Binding-site contacts:
Ligand atom O2P contacts residue ARG130 of chain 2.A at 2.9 Å (salt-bridge).
Ligand atom CD1 contacts residue ASN227 of chain 2.A at 3.3 Å.
Ligand atom CB contacts residue ASN227 of chain 2.A at 3.7 Å.
Ligand atom CB contacts residue GLU183 of chain 2.A at 3.4 Å.
Ligand atom O contacts residue VAL179 of chain 2.A at 3.5 Å.
Ligand atom N contacts residue GLU183 of chain 2.A at 3.6 Å.
Ligand atom O2P contacts residue TYR131 of chain 2.A at 2.5 Å (h-bond).
Ligand atom O3P contacts residue ARG57 of chain 2.A at 2.9 Å (salt-bridge).
Ligand atom CB contacts residue ASN176 of chain 2.A at 3.3 Å.
Ligand atom O contacts residue LEU175 of chain 2.A at 3.6 Å.
Ligand atom C contacts residue ASN176 of chain 2.A at 3.7 Å.
Ligand atom N contacts residue GLU183 of chain 2.A at 3.4 Å (salt-bridge).
Ligand atom C contacts residue ASN227 of chain 2.A at 3.7 Å.
Ligand atom N contacts residue LEU175 of chain 2.A at 3.4 Å.
Ligand atom N contacts residue ASN176 of chain 2.A at 2.8 Å (h-bond).
Ligand atom O contacts residue ASN227 of chain 2.A at 2.9 Å (h-bond).
Ligand atom CA contacts residue ASN176 of chain 2.A at 3.8 Å.
Ligand atom CB contacts residue ASN176 of chain 2.A at 3.5 Å.
Ligand atom CD2 contacts residue ASN51 of chain 2.A at 3.5 Å.
Ligand atom CD contacts residue LEU223 of chain 2.A at 3.5 Å (hydrophobic).
Ligand atom CZ contacts residue LYS50 of chain 2.A at 3.6 Å.
Ligand atom CE2 contacts residue ASN51 of chain 2.A at 3.6 Å.
Ligand atom O1P contacts residue ARG57 of chain 2.A at 3.0 Å (salt-bridge).
Ligand atom CA contacts residue LEU175 of chain 2.A at 3.6 Å (hydrophobic).
Ligand atom O contacts residue LEU230 of chain 2.A at 3.3 Å.
Ligand atom CA contacts residue ASN227 of chain 2.A at 3.7 Å.
Ligand atom OE2 contacts residue GLY172 of chain 2.A at 3.6 Å.
Ligand atom CA contacts residue ASN227 of chain 2.A at 3.7 Å.
Ligand atom OG contacts residue GLU183 of chain 2.A at 3.3 Å (salt-bridge).
Ligand atom CD contacts residue LYS123 of chain 2.A at 3.4 Å.
Ligand atom P contacts residue TYR131 of chain 2.A at 3.7 Å.
Ligand atom CD contacts residue ILE220 of chain 2.A at 3.6 Å (hydrophobic).
Ligand atom OE2 contacts residue LYS123 of chain 2.A at 3.4 Å.
Ligand atom C contacts residue LEU175 of chain 2.A at 3.5 Å (hydrophobic).
Ligand atom CA contacts residue ASN176 of chain 2.A at 3.6 Å.
Ligand atom OG contacts residue TRP231 of chain 2.A at 3.0 Å (h-bond).
Ligand atom N contacts residue ASN227 of chain 2.A at 2.8 Å (h-bond).
Ligand atom O1P contacts residue ARG130 of chain 2.A at 2.9 Å (salt-bridge).
Ligand atom CE1 contacts residue LEU230 of chain 2.A at 3.5 Å (hydrophobic).
Ligand atom OE1 contacts residue LYS123 of chain 2.A at 2.7 Å (salt-bridge).

Sequence of chain 2.A:
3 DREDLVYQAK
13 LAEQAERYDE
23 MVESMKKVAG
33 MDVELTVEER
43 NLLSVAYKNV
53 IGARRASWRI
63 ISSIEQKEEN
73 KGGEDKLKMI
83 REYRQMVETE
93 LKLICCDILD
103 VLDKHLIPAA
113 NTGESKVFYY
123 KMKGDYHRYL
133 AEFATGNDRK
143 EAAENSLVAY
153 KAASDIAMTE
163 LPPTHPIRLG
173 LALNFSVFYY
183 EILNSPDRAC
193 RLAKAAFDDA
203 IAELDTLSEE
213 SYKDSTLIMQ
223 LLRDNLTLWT

A small-molecule ligand and the protein it binds are described below.
Small molecule (SMILES): NC(N)=NCCC[C@H](N)C(=O)N[C@@H](CO)C(=O)N[C@@H](Cc1ccccc1)C(=O)N[C@@H](COP(=O)(O)O)C(=O)N[C@@H](CCC(=O)O)C(=O)N1CCC[C@H]1C(=O)N[C@@H](Cc1ccccc1)C(=O)NCC=O